The protein below binds the small molecule below.
Small molecule (SMILES): Nc1ncnc2c1ncn2[C@@H]1O[C@H](CO[P](=O)(O)O[C@H]2[C@@H](O)[C@H](n3cnc4c(N)ncnc43)O[C@@H]2CO[P](=O)(O)O[C@H]2[C@@H](O)[C@H](n3cnc4c(N)ncnc43)O[C@@H]2CO)[C@@H](O)[C@H]1O

Binding-site contacts:
Ligand atom C5' contacts residue LYS326 of chain 1.C at 3.4 Å.
Ligand atom C3' contacts residue PHE31 of chain 1.C at 3.8 Å (hydrophobic).
Ligand atom OP1 contacts residue HIS287 of chain 1.C at 3.2 Å.
Ligand atom OP1 contacts residue LYS326 of chain 1.C at 2.9 Å (salt-bridge).
Ligand atom O2' contacts residue PHE31 of chain 1.C at 2.6 Å (h-bond).
Ligand atom O3' contacts residue PHE31 of chain 1.C at 2.7 Å (h-bond).
Ligand atom C6 contacts residue ILE34 of chain 1.C at 3.6 Å (hydrophobic).
Ligand atom C5 contacts residue PHE115 of chain 1.C at 3.5 Å (hydrophobic).
Ligand atom OP1 contacts residue ASP382 of chain 1.C at 3.7 Å.
Ligand atom N6 contacts residue PHE115 of chain 1.C at 3.6 Å.
Ligand atom OP1 contacts residue HIS377 of chain 1.C at 3.2 Å.
Ligand atom C8 contacts residue PHE115 of chain 1.C at 3.4 Å (hydrophobic).
Ligand atom O2' contacts residue GLY33 of chain 1.C at 3.8 Å.
Ligand atom O3' contacts residue GLU30 of chain 1.C at 2.6 Å (salt-bridge).
Ligand atom OP1 contacts residue ASP28 of chain 1.C at 3.3 Å (salt-bridge).
Ligand atom O5' contacts residue ASN288 of chain 1.C at 3.7 Å.
Ligand atom O2' contacts residue SER112 of chain 1.C at 3.6 Å.
Ligand atom C3' contacts residue SER342 of chain 1.C at 3.3 Å.
Ligand atom C2' contacts residue SER342 of chain 1.C at 3.3 Å.
Ligand atom C5' contacts residue GLY29 of chain 1.C at 3.7 Å.
Ligand atom N7 contacts residue ILE34 of chain 1.C at 3.6 Å.
Ligand atom C2 contacts residue ILE34 of chain 1.C at 3.7 Å (hydrophobic).
Ligand atom C2' contacts residue PHE31 of chain 1.C at 3.7 Å (hydrophobic).
Ligand atom OP2 contacts residue LEU343 of chain 1.C at 3.2 Å (h-bond).
Ligand atom N7 contacts residue PHE115 of chain 1.C at 3.2 Å.
Ligand atom OP2 contacts residue SER342 of chain 1.C at 3.6 Å.
Ligand atom C3' contacts residue GLU30 of chain 1.C at 3.2 Å.
Ligand atom C2 contacts residue SER112 of chain 1.C at 3.4 Å.
Ligand atom O3' contacts residue LEU116 of chain 1.C at 3.7 Å.
Ligand atom C1' contacts residue ILE34 of chain 1.C at 3.3 Å (hydrophobic).
Ligand atom O4' contacts residue ASN288 of chain 1.C at 3.3 Å (h-bond).
Ligand atom N3 contacts residue SER112 of chain 1.C at 2.8 Å (h-bond).
Ligand atom C6 contacts residue PHE115 of chain 1.C at 3.6 Å (hydrophobic).
Ligand atom O4' contacts residue ILE34 of chain 1.C at 3.3 Å.
Ligand atom N1 contacts residue ARG99 of chain 1.D at 3.3 Å (salt-bridge).
Ligand atom N9 contacts residue ILE34 of chain 1.C at 3.8 Å.
Ligand atom P contacts residue HIS377 of chain 1.C at 3.8 Å.
Ligand atom OP2 contacts residue HIS377 of chain 1.C at 3.5 Å.
Ligand atom C5 contacts residue ILE34 of chain 1.C at 3.3 Å (hydrophobic).
Ligand atom C4 contacts residue ILE34 of chain 1.C at 3.7 Å (hydrophobic).

Sequence of chain 1.D:
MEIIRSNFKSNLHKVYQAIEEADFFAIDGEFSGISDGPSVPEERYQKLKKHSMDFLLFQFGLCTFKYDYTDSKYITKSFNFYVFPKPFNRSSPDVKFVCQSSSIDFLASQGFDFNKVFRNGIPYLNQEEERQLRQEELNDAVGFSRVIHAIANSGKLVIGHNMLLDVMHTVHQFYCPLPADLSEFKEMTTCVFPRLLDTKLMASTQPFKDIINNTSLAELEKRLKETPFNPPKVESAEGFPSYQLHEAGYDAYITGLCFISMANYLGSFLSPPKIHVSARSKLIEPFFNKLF

Sequence of chain 1.C:
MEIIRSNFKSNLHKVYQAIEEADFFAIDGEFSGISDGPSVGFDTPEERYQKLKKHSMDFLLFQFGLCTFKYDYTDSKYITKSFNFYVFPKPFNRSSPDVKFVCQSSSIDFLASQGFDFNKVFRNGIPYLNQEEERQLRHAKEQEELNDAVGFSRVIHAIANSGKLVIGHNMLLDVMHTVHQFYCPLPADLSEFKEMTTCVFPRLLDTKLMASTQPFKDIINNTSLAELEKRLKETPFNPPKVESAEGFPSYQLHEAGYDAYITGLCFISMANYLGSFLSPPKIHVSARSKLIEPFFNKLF